Sequence of chain 60.C:
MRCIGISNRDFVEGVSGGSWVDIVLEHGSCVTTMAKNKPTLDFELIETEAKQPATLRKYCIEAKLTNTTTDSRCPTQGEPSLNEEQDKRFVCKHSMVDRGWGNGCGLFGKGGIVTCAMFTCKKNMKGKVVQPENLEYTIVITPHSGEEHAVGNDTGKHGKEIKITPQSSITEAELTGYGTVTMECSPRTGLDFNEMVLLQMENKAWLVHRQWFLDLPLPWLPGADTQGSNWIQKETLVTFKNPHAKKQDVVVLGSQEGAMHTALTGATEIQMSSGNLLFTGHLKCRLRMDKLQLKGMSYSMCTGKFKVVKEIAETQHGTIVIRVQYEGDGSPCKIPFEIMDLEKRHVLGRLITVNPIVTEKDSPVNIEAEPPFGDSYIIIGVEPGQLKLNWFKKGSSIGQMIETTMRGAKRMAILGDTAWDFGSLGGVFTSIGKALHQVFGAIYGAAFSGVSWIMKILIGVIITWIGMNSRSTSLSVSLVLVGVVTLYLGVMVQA

The protein below binds the small molecule below.
Small molecule (SMILES): CC(=O)N[C@H]1[C@H](O[C@H]2[C@H](O)[C@@H](NC(C)=O)CO[C@@H]2CO)O[C@H](CO)[C@@H](O)[C@@H]1O

Sequence of chain 60.E:
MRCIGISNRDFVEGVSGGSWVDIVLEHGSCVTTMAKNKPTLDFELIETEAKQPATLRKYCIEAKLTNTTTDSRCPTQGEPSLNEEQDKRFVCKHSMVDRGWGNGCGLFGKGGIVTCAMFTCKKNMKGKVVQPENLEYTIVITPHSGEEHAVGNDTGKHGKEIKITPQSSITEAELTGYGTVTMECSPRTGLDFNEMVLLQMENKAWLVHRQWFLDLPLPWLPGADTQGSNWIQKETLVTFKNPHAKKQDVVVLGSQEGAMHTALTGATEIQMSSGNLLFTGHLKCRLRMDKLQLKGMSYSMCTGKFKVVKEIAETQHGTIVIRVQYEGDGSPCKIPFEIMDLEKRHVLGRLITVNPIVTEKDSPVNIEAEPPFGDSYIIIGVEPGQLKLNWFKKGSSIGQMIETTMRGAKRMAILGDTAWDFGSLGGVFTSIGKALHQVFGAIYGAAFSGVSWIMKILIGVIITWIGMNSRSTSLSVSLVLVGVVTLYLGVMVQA

Binding-site contacts:
Ligand atom N2 contacts residue ASN153 of chain 60.E at 2.9 Å (h-bond).
Ligand atom C1 contacts residue HIS158 of chain 60.E at 3.9 Å.
Ligand atom C7 contacts residue HIS149 of chain 60.E at 4.5 Å.
Ligand atom C7 contacts residue ASN153 of chain 60.E at 3.3 Å.
Ligand atom C5 contacts residue ASN153 of chain 60.E at 3.6 Å.
Ligand atom C1 contacts residue THR155 of chain 60.E at 4.0 Å.
Ligand atom C8 contacts residue ASN153 of chain 60.E at 4.0 Å.
Ligand atom C8 contacts residue GLY102 of chain 60.C at 3.3 Å.
Ligand atom O5 contacts residue THR155 of chain 60.E at 4.3 Å.
Ligand atom O5 contacts residue HIS149 of chain 60.E at 3.5 Å (h-bond).
Ligand atom O7 contacts residue HIS149 of chain 60.E at 3.6 Å.
Ligand atom C5 contacts residue HIS149 of chain 60.E at 4.4 Å.
Ligand atom O5 contacts residue ASN153 of chain 60.E at 2.3 Å (h-bond).
Ligand atom C6 contacts residue HIS149 of chain 60.E at 4.2 Å.
Ligand atom C2 contacts residue HIS149 of chain 60.E at 3.7 Å.
Ligand atom O7 contacts residue ASN153 of chain 60.E at 3.3 Å (h-bond).
Ligand atom C2 contacts residue ASN153 of chain 60.E at 2.4 Å.
Ligand atom O3 contacts residue HIS149 of chain 60.E at 4.2 Å.
Ligand atom C1 contacts residue ASN153 of chain 60.E at 1.4 Å.
Ligand atom C3 contacts residue HIS149 of chain 60.E at 4.5 Å.
Ligand atom O5 contacts residue HIS158 of chain 60.E at 3.1 Å (h-bond).
Ligand atom C5 contacts residue HIS158 of chain 60.E at 4.2 Å.
Ligand atom C4 contacts residue ASN153 of chain 60.E at 4.2 Å.
Ligand atom O6 contacts residue HIS158 of chain 60.E at 2.8 Å (h-bond).
Ligand atom O6 contacts residue ASN153 of chain 60.E at 4.5 Å.
Ligand atom C6 contacts residue HIS158 of chain 60.E at 4.0 Å.
Ligand atom C4 contacts residue HIS149 of chain 60.E at 4.4 Å.
Ligand atom C3 contacts residue ASN153 of chain 60.E at 3.8 Å.
Ligand atom O6 contacts residue HIS149 of chain 60.E at 3.0 Å (h-bond).
Ligand atom O6 contacts residue GLY156 of chain 60.E at 4.5 Å.
Ligand atom C1 contacts residue HIS149 of chain 60.E at 3.6 Å.